Sequence of chain 2.A:
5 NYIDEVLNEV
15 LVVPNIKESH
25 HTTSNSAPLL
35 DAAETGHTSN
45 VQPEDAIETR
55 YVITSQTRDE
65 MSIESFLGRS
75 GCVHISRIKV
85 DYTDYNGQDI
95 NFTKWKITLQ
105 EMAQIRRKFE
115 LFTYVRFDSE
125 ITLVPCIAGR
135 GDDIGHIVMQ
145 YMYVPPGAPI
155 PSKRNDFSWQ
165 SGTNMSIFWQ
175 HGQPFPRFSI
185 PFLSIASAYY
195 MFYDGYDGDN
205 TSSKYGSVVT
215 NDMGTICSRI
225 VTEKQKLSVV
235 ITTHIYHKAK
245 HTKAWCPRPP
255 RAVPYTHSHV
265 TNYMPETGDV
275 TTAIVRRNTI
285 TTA

Binding-site contacts:
Ligand atom C5B contacts residue ILE125 of chain 2.A at 3.5 Å (hydrophobic).
Ligand atom C4A contacts residue MET146 of chain 2.A at 4.0 Å (hydrophobic).
Ligand atom C2B contacts residue ILE125 of chain 2.A at 4.1 Å (hydrophobic).
Ligand atom CL2 contacts residue TYR147 of chain 2.A at 2.4 Å.
Ligand atom N3A contacts residue PHE182 of chain 2.A at 4.1 Å.
Ligand atom O1A contacts residue ILE239 of chain 2.A at 4.3 Å.
Ligand atom C5 contacts residue MET217 of chain 2.A at 3.8 Å (hydrophobic).
Ligand atom C3 contacts residue LEU103 of chain 2.A at 4.3 Å (hydrophobic).
Ligand atom CL1 contacts residue ILE239 of chain 2.A at 4.0 Å.
Ligand atom C3C contacts residue ILE101 of chain 2.A at 3.8 Å (hydrophobic).
Ligand atom N3A contacts residue ILE220 of chain 2.A at 4.3 Å.
Ligand atom C4B contacts residue ILE125 of chain 2.A at 4.0 Å (hydrophobic).
Ligand atom C4A contacts residue TYR145 of chain 2.A at 3.7 Å (hydrophobic).
Ligand atom C6B contacts residue ILE125 of chain 2.A at 3.3 Å (hydrophobic).
Ligand atom C2C contacts residue MET217 of chain 2.A at 3.9 Å (hydrophobic).
Ligand atom C2B contacts residue TYR147 of chain 2.A at 3.4 Å (hydrophobic).
Ligand atom C2A contacts residue ILE220 of chain 2.A at 4.1 Å (hydrophobic).
Ligand atom CL2 contacts residue LEU187 of chain 2.A at 3.9 Å.
Ligand atom O1 contacts residue MET217 of chain 2.A at 2.7 Å (h-bond).
Ligand atom O1B contacts residue ILE125 of chain 2.A at 4.1 Å.
Ligand atom C5B contacts residue ILE220 of chain 2.A at 4.3 Å (hydrophobic).
Ligand atom C2B contacts residue ILE184 of chain 2.A at 4.1 Å (hydrophobic).
Ligand atom C5A contacts residue LEU127 of chain 2.A at 3.8 Å (hydrophobic).
Ligand atom CL2 contacts residue ILE184 of chain 2.A at 4.2 Å.
Ligand atom C2C contacts residue ILE101 of chain 2.A at 4.2 Å (hydrophobic).
Ligand atom C4 contacts residue LEU103 of chain 2.A at 3.6 Å (hydrophobic).
Ligand atom C3 contacts residue MET217 of chain 2.A at 4.2 Å (hydrophobic).
Ligand atom O1A contacts residue LEU127 of chain 2.A at 4.1 Å.
Ligand atom C1B contacts residue ILE125 of chain 2.A at 3.6 Å (hydrophobic).
Ligand atom CL1 contacts residue ILE125 of chain 2.A at 3.7 Å.
Ligand atom N2 contacts residue ASN215 of chain 2.A at 4.0 Å.
Ligand atom N2 contacts residue MET217 of chain 2.A at 3.1 Å (h-bond).
Ligand atom C31 contacts residue MET195 of chain 2.A at 3.9 Å (hydrophobic).
Ligand atom C3B contacts residue TYR147 of chain 2.A at 3.3 Å (hydrophobic).
Ligand atom C31 contacts residue LEU103 of chain 2.A at 4.1 Å (hydrophobic).
Ligand atom C2A contacts residue PHE182 of chain 2.A at 4.1 Å (hydrophobic).
Ligand atom N3A contacts residue TYR147 of chain 2.A at 4.1 Å.
Ligand atom C5A contacts residue TYR145 of chain 2.A at 3.7 Å (hydrophobic).
Ligand atom C4B contacts residue ILE220 of chain 2.A at 4.2 Å (hydrophobic).
Ligand atom C3B contacts residue ILE125 of chain 2.A at 4.3 Å (hydrophobic).

A small-molecule ligand and the protein it binds are described below.
Small molecule (SMILES): Cc1cc(CCCOc2c(Cl)cc(C3=NCCO3)cc2Cl)on1